Binding-site contacts:
Ligand atom O contacts residue ILE56 of chain 2.B at 2.8 Å (h-bond).
Ligand atom C1 contacts residue PHE99 of chain 2.B at 3.6 Å (hydrophobic).
Ligand atom S contacts residue TRP59 of chain 2.B at 4.0 Å.
Ligand atom C1 contacts residue ILE56 of chain 2.B at 4.0 Å (hydrophobic).
Ligand atom O contacts residue TYR82 of chain 2.B at 3.8 Å.
Ligand atom S contacts residue ILE56 of chain 2.B at 4.1 Å.
Ligand atom O contacts residue VAL55 of chain 2.B at 3.2 Å.
Ligand atom C2 contacts residue TYR82 of chain 2.B at 4.3 Å (hydrophobic).
Ligand atom S3 contacts residue TRP59 of chain 2.B at 3.9 Å.
Ligand atom S3 contacts residue TYR26 of chain 2.B at 3.5 Å (h-bond).
Ligand atom S contacts residue TYR82 of chain 2.B at 4.1 Å.
Ligand atom C4 contacts residue TYR26 of chain 2.B at 3.0 Å (hydrophobic).
Ligand atom C1 contacts residue TRP59 of chain 2.B at 4.3 Å (hydrophobic).
Ligand atom S contacts residue VAL55 of chain 2.B at 4.0 Å.
Ligand atom C4 contacts residue PHE46 of chain 2.B at 3.5 Å (hydrophobic).
Ligand atom S3 contacts residue PHE46 of chain 2.B at 4.3 Å.
Ligand atom C1 contacts residue TYR82 of chain 2.B at 3.2 Å (hydrophobic).
Ligand atom S3 contacts residue ASP37 of chain 2.B at 4.2 Å.
Ligand atom C4 contacts residue ASP37 of chain 2.B at 4.2 Å.

Sequence of chain 2.B:
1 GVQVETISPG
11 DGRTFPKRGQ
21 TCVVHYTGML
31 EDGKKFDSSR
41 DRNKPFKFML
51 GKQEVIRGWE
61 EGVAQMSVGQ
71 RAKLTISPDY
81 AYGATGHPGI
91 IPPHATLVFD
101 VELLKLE

The small molecule below binds the protein below.
Small molecule (SMILES): CSC[S@](C)=O